This protein binds this small molecule.
Small molecule (SMILES): Nc1ncnc2c1ncn2[C@@H]1O[C@H](COP(=O)(O)OP(=O)(O)OP(O)(O)=S)[C@@H](O)[C@H]1O

Sequence of chain 1.C:
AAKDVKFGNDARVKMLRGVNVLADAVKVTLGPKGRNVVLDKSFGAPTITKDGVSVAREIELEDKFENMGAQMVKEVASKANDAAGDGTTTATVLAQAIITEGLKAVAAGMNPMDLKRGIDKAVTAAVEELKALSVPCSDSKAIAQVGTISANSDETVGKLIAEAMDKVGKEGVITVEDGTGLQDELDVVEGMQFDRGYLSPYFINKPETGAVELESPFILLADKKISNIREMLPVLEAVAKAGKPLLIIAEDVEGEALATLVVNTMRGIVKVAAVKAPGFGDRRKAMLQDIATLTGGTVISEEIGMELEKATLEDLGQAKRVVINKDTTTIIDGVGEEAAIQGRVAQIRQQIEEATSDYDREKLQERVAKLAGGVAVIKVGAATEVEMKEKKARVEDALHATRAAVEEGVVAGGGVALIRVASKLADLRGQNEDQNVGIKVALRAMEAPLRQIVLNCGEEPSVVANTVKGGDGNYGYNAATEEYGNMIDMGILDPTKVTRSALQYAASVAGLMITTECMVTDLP

Binding-site contacts:
Ligand atom N6 contacts residue ASN478 of chain 1.C at 3.1 Å (h-bond).
Ligand atom O2' contacts residue GLY415 of chain 1.C at 3.6 Å (h-bond).
Ligand atom C6 contacts residue ILE492 of chain 1.C at 3.6 Å (hydrophobic).
Ligand atom C6 contacts residue PRO32 of chain 1.C at 3.6 Å (hydrophobic).
Ligand atom PB contacts residue GLY87 of chain 1.C at 3.4 Å.
Ligand atom C3' contacts residue ASP494 of chain 1.C at 3.1 Å.
Ligand atom O3B contacts residue GLY87 of chain 1.C at 3.5 Å (h-bond).
Ligand atom O2B contacts residue THR90 of chain 1.C at 2.6 Å (h-bond).
Ligand atom O1B contacts residue GLY87 of chain 1.C at 2.8 Å (h-bond).
Ligand atom PB contacts residue THR88 of chain 1.C at 3.7 Å.
Ligand atom PA contacts residue MG1 of chain 1.EA at 3.4 Å.
Ligand atom S1G contacts residue THR88 of chain 1.C at 3.2 Å (h-bond).
Ligand atom N3 contacts residue GLY414 of chain 1.C at 3.6 Å.
Ligand atom O2B contacts residue GLY87 of chain 1.C at 3.0 Å.
Ligand atom O3G contacts residue THR89 of chain 1.C at 3.6 Å.
Ligand atom O1A contacts residue TL1 of chain 1.CA at 3.2 Å.
Ligand atom N6 contacts residue ILE492 of chain 1.C at 3.4 Å.
Ligand atom O3A contacts residue THR89 of chain 1.C at 3.6 Å.
Ligand atom PB contacts residue MG1 of chain 1.EA at 3.4 Å.
Ligand atom O2B contacts residue THR88 of chain 1.C at 3.2 Å (h-bond).
Ligand atom O2G contacts residue ASP86 of chain 1.C at 3.5 Å (salt-bridge).
Ligand atom O1B contacts residue ASP86 of chain 1.C at 2.6 Å (salt-bridge).
Ligand atom O2' contacts residue GLY414 of chain 1.C at 2.4 Å (h-bond).
Ligand atom C2 contacts residue ALA479 of chain 1.C at 3.5 Å (hydrophobic).
Ligand atom O2B contacts residue THR89 of chain 1.C at 2.9 Å (h-bond).
Ligand atom O1B contacts residue MG1 of chain 1.EA at 2.3 Å.
Ligand atom O2' contacts residue GLY413 of chain 1.C at 3.3 Å.
Ligand atom PG contacts residue MG1 of chain 1.EA at 3.4 Å.
Ligand atom O3B contacts residue THR88 of chain 1.C at 3.2 Å (h-bond).
Ligand atom C2' contacts residue ASP494 of chain 1.C at 3.2 Å.
Ligand atom C2 contacts residue TYR477 of chain 1.C at 3.6 Å (hydrophobic).
Ligand atom N1 contacts residue ALA479 of chain 1.C at 2.9 Å (h-bond).
Ligand atom O2A contacts residue MG1 of chain 1.EA at 2.0 Å.
Ligand atom O3B contacts residue THR89 of chain 1.C at 3.5 Å (h-bond).
Ligand atom C2' contacts residue GLY414 of chain 1.C at 3.7 Å.
Ligand atom O3' contacts residue ASP494 of chain 1.C at 2.9 Å (salt-bridge).
Ligand atom O2G contacts residue MG1 of chain 1.EA at 2.1 Å.
Ligand atom O3G contacts residue TL1 of chain 1.CA at 3.2 Å.
Ligand atom PB contacts residue THR90 of chain 1.C at 3.7 Å.
Ligand atom O2' contacts residue ASP494 of chain 1.C at 2.8 Å (salt-bridge).